This small molecule binds to this protein.
Small molecule (SMILES): CNC(=O)c1n[nH]c2c1CCC2

Sequence of chain 1.B:
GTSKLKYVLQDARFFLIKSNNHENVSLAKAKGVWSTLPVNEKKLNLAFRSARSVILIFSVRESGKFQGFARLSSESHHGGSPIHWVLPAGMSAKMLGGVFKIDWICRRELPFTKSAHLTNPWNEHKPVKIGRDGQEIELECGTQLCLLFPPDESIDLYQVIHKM

Binding-site contacts:
Ligand atom C03 contacts residue TRP51 of chain 1.B at 3.8 Å (hydrophobic).
Ligand atom C06 contacts residue ASN37 of chain 1.B at 3.9 Å.
Ligand atom N02 contacts residue LEU113 of chain 1.B at 3.8 Å.
Ligand atom N02 contacts residue TRP51 of chain 1.B at 3.3 Å.
Ligand atom C04 contacts residue SER52 of chain 1.B at 4.3 Å.
Ligand atom N11 contacts residue ASP150 of chain 1.B at 3.8 Å.
Ligand atom N02 contacts residue SER52 of chain 1.B at 2.7 Å (h-bond).
Ligand atom C03 contacts residue LEU113 of chain 1.B at 4.0 Å (hydrophobic).
Ligand atom O12 contacts residue ASN41 of chain 1.B at 3.1 Å (h-bond).
Ligand atom O12 contacts residue TRP51 of chain 1.B at 4.3 Å.
Ligand atom N11 contacts residue TRP51 of chain 1.B at 3.9 Å.
Ligand atom C08 contacts residue ASP150 of chain 1.B at 4.3 Å.
Ligand atom N10 contacts residue THR53 of chain 1.B at 4.1 Å.
Ligand atom C01 contacts residue TRP51 of chain 1.B at 3.6 Å (hydrophobic).
Ligand atom C09 contacts residue ASP150 of chain 1.B at 3.7 Å.
Ligand atom N10 contacts residue ASP150 of chain 1.B at 2.8 Å (salt-bridge).
Ligand atom C03 contacts residue SER52 of chain 1.B at 4.0 Å.
Ligand atom C01 contacts residue LEU113 of chain 1.B at 4.2 Å (hydrophobic).
Ligand atom C06 contacts residue MET108 of chain 1.B at 4.3 Å (hydrophobic).
Ligand atom C08 contacts residue ASN37 of chain 1.B at 4.1 Å.
Ligand atom C07 contacts residue PRO105 of chain 1.B at 4.3 Å (hydrophobic).
Ligand atom N11 contacts residue THR53 of chain 1.B at 4.1 Å.
Ligand atom C01 contacts residue TRP102 of chain 1.B at 3.5 Å (hydrophobic).
Ligand atom N11 contacts residue SER52 of chain 1.B at 3.9 Å.
Ligand atom C07 contacts residue ASN37 of chain 1.B at 3.7 Å.
Ligand atom C09 contacts residue LYS35 of chain 1.B at 4.1 Å.
Ligand atom C03 contacts residue ASN41 of chain 1.B at 4.1 Å.
Ligand atom C08 contacts residue LEU54 of chain 1.B at 4.3 Å (hydrophobic).
Ligand atom C06 contacts residue PRO105 of chain 1.B at 3.8 Å (hydrophobic).
Ligand atom C04 contacts residue TRP51 of chain 1.B at 4.2 Å (hydrophobic).
Ligand atom C01 contacts residue ASN41 of chain 1.B at 3.7 Å.
Ligand atom N02 contacts residue ASN41 of chain 1.B at 4.4 Å.
Ligand atom C07 contacts residue MET108 of chain 1.B at 4.1 Å (hydrophobic).
Ligand atom C08 contacts residue LYS35 of chain 1.B at 4.3 Å.
Ligand atom C04 contacts residue LEU113 of chain 1.B at 4.2 Å (hydrophobic).
Ligand atom N10 contacts residue LYS35 of chain 1.B at 4.0 Å.
Ligand atom C01 contacts residue SER52 of chain 1.B at 3.2 Å.